Sequence of chain 1.A:
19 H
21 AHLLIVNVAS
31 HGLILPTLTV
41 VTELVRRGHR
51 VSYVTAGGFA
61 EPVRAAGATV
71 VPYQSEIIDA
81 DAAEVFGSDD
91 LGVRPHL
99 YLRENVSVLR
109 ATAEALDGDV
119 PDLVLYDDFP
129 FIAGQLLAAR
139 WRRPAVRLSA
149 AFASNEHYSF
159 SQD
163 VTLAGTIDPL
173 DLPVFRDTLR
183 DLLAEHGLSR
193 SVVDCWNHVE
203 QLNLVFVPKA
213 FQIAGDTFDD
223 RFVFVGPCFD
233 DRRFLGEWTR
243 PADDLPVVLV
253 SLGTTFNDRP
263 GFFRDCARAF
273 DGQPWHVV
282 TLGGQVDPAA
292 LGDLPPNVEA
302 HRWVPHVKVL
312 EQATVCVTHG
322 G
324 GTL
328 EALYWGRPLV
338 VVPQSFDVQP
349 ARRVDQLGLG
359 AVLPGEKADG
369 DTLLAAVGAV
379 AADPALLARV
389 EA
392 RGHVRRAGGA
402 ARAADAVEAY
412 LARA

Binding-site contacts:
Ligand atom O1 contacts residue TYR99 of chain 1.A at 3.3 Å.
Ligand atom C9 contacts residue HIS96 of chain 1.A at 3.4 Å.
Ligand atom O3 contacts residue MSE162 of chain 1.A at 3.9 Å.
Ligand atom C18 contacts residue ALA82 of chain 1.A at 3.7 Å (hydrophobic).
Ligand atom C24 contacts residue PHE343 of chain 1.A at 3.9 Å (hydrophobic).
Ligand atom C24 contacts residue ASP344 of chain 1.A at 3.8 Å.
Ligand atom O2 contacts residue TYR99 of chain 1.A at 3.2 Å.
Ligand atom S3 contacts residue MSE98 of chain 1.A at 3.6 Å.
Ligand atom C12 contacts residue MSE162 of chain 1.A at 3.5 Å.
Ligand atom C16 contacts residue TYR99 of chain 1.A at 3.8 Å (hydrophobic).
Ligand atom C23 contacts residue ASP344 of chain 1.A at 3.9 Å.
Ligand atom C24 contacts residue PHE258 of chain 1.A at 3.8 Å (hydrophobic).
Ligand atom O4 contacts residue PRO95 of chain 1.A at 3.1 Å.
Ligand atom N2 contacts residue ASP344 of chain 1.A at 3.2 Å (salt-bridge).
Ligand atom C18 contacts residue PHE86 of chain 1.A at 3.4 Å (hydrophobic).
Ligand atom C5 contacts residue HIS96 of chain 1.A at 3.5 Å.
Ligand atom C1 contacts residue TYR99 of chain 1.A at 3.8 Å (hydrophobic).
Ligand atom C8 contacts residue MSE162 of chain 1.A at 3.9 Å.
Ligand atom C10 contacts residue PHE86 of chain 1.A at 3.6 Å (hydrophobic).
Ligand atom O1 contacts residue TRP198 of chain 1.A at 3.3 Å.
Ligand atom C2 contacts residue TYR99 of chain 1.A at 3.8 Å (hydrophobic).
Ligand atom S1 contacts residue PHE127 of chain 1.A at 3.3 Å.
Ligand atom C13 contacts residue PHE343 of chain 1.A at 3.5 Å (hydrophobic).
Ligand atom O6 contacts residue ASP344 of chain 1.A at 2.4 Å (salt-bridge).
Ligand atom C4 contacts residue TYR99 of chain 1.A at 3.9 Å (hydrophobic).
Ligand atom O4 contacts residue TYR99 of chain 1.A at 3.8 Å.
Ligand atom C12 contacts residue ALA166 of chain 1.A at 3.7 Å (hydrophobic).
Ligand atom O6 contacts residue THR257 of chain 1.A at 3.9 Å.
Ligand atom C11 contacts residue THR168 of chain 1.A at 3.8 Å.
Ligand atom C11 contacts residue PHE86 of chain 1.A at 3.6 Å (hydrophobic).
Ligand atom C12 contacts residue PHE343 of chain 1.A at 3.4 Å (hydrophobic).
Ligand atom C6 contacts residue HIS96 of chain 1.A at 3.7 Å.
Ligand atom C11 contacts residue ALA166 of chain 1.A at 3.8 Å (hydrophobic).
Ligand atom C17 contacts residue PHE127 of chain 1.A at 3.6 Å (hydrophobic).
Ligand atom O4 contacts residue HIS96 of chain 1.A at 2.9 Å (h-bond).
Ligand atom C7 contacts residue TYR99 of chain 1.A at 3.7 Å (hydrophobic).
Ligand atom O2 contacts residue PHE127 of chain 1.A at 3.6 Å.
Ligand atom O8 contacts residue PHE127 of chain 1.A at 3.5 Å.
Ligand atom C10 contacts residue HIS96 of chain 1.A at 3.6 Å.
Ligand atom S2 contacts residue PRO95 of chain 1.A at 3.8 Å.

A small-molecule ligand and the protein it binds are described below.
Small molecule (SMILES): COC(=O)NC1=C2/C(=C\CSSSC)[C@](O)(C#C/C=C\C#C[C@@H]2O[C@@H]2O[C@H](C)[C@@H](NO)[C@H](O)[C@H]2O)CC1=O